Sequence of chain 1.A:
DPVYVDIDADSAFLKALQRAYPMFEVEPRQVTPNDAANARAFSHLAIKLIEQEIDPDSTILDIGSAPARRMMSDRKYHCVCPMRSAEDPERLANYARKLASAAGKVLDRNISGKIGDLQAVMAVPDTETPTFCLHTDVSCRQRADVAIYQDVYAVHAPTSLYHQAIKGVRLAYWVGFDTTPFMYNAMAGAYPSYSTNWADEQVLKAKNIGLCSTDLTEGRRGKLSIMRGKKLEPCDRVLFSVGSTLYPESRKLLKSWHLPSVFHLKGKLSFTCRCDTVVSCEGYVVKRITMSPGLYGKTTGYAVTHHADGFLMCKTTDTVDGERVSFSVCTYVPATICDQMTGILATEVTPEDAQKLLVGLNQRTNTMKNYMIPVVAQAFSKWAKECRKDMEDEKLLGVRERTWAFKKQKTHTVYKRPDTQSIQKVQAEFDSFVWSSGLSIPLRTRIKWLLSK

A protein and the small-molecule ligand that binds it are described below.
Small molecule (SMILES): CO[C@@H]1[C@H](OP(=O)(O)OC[C@H]2O[C@H](n3ccc(=O)[nH]c3=O)[C@H](O)[C@@H]2O)[C@@H](COP(=O)(O)OP(=O)(O)OP(=O)(O)OC[C@H]2O[C@@H](N3CN(C)c4c3nc(N)[nH]c4=O)[C@H](O)[C@@H]2O)O[C@H]1N1CNc2c(N)ncnc21

Binding-site contacts:
Ligand atom O25 contacts residue ARG289 of chain 1.B at 3.8 Å.
Ligand atom C2 contacts residue TYR154 of chain 1.A at 3.5 Å (hydrophobic).
Ligand atom N12 contacts residue ARG289 of chain 1.B at 3.6 Å.
Ligand atom O8 contacts residue ARG41 of chain 1.A at 3.2 Å (salt-bridge).
Ligand atom O7 contacts residue MG1 of chain 1.Q at 2.7 Å.
Ligand atom C4 contacts residue ARG41 of chain 1.A at 3.6 Å.
Ligand atom N7 contacts residue ASN35 of chain 1.A at 3.8 Å.
Ligand atom C26 contacts residue ARG289 of chain 1.B at 3.7 Å.
Ligand atom C5 contacts residue TYR248 of chain 1.A at 3.6 Å (hydrophobic).
Ligand atom O1 contacts residue TYR285 of chain 1.A at 3.0 Å (h-bond).
Ligand atom O19 contacts residue LYS99 of chain 1.A at 3.7 Å.
Ligand atom N1 contacts residue TYR248 of chain 1.A at 3.8 Å.
Ligand atom O11 contacts residue ARG41 of chain 1.A at 3.7 Å.
Ligand atom N2 contacts residue TYR154 of chain 1.A at 3.8 Å.
Ligand atom O10 contacts residue MG1 of chain 1.Q at 2.5 Å.
Ligand atom O2 contacts residue ARG41 of chain 1.A at 3.2 Å (salt-bridge).
Ligand atom N3 contacts residue TYR248 of chain 1.A at 3.7 Å.
Ligand atom N1 contacts residue TYR154 of chain 1.A at 3.4 Å.
Ligand atom C2 contacts residue GLU250 of chain 1.A at 3.3 Å.
Ligand atom N2 contacts residue GLU250 of chain 1.A at 2.7 Å (salt-bridge).
Ligand atom O23 contacts residue ARG289 of chain 1.B at 2.7 Å (salt-bridge).
Ligand atom C2 contacts residue TYR248 of chain 1.A at 3.7 Å (hydrophobic).
Ligand atom O7 contacts residue THR246 of chain 1.A at 3.8 Å.
Ligand atom N4 contacts residue TYR248 of chain 1.A at 3.8 Å.
Ligand atom O9 contacts residue ARG41 of chain 1.A at 3.3 Å.
Ligand atom P4 contacts residue LYS99 of chain 1.A at 3.6 Å.
Ligand atom N1 contacts residue GLU250 of chain 1.A at 3.1 Å (salt-bridge).
Ligand atom O13 contacts residue ARG70 of chain 1.A at 3.3 Å (salt-bridge).
Ligand atom C23 contacts residue LYS99 of chain 1.A at 3.5 Å.
Ligand atom C7 contacts residue TYR248 of chain 1.A at 3.8 Å (hydrophobic).
Ligand atom C11 contacts residue SAH1 of chain 1.N at 3.6 Å.
Ligand atom P2 contacts residue ARG41 of chain 1.A at 3.8 Å.
Ligand atom C10 contacts residue TYR248 of chain 1.A at 3.8 Å (hydrophobic).
Ligand atom O4 contacts residue TYR248 of chain 1.A at 3.5 Å (h-bond).
Ligand atom C28 contacts residue ARG289 of chain 1.B at 3.8 Å.
Ligand atom C31 contacts residue GLU54 of chain 1.B at 3.5 Å.
Ligand atom O18 contacts residue LYS99 of chain 1.A at 3.0 Å (salt-bridge).
Ligand atom O9 contacts residue ASN35 of chain 1.A at 3.4 Å (h-bond).
Ligand atom N8 contacts residue VAL279 of chain 1.B at 3.4 Å (h-bond).
Ligand atom O6 contacts residue TYR248 of chain 1.A at 3.4 Å (h-bond).

Sequence of chain 1.B:
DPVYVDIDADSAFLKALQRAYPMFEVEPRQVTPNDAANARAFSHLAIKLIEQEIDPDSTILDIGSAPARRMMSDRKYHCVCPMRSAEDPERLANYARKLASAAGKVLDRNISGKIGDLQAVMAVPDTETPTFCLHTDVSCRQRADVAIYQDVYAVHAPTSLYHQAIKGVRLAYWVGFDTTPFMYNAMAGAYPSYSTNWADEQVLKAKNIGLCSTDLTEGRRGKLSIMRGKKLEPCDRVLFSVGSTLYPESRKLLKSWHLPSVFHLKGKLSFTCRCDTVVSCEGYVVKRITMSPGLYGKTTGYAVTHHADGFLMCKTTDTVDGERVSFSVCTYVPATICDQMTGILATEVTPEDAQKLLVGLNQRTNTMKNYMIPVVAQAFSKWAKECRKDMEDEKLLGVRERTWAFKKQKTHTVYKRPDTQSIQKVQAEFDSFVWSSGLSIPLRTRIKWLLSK